Sequence of chain 1.B:
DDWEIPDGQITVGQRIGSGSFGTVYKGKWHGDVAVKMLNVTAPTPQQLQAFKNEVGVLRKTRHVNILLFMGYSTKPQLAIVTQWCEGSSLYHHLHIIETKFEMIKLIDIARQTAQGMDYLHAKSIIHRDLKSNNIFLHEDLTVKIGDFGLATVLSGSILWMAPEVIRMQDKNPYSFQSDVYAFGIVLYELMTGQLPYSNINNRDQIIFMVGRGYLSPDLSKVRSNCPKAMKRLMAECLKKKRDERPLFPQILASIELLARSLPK

A protein and the small-molecule ligand that binds it are described below.
Small molecule (SMILES): OCCCc1n[nH]c2cccc(Nc3c(-c4ncccn4)oc4cnccc34)c12

Binding-site contacts:
Ligand atom N2 contacts residue CYS113 of chain 1.B at 2.6 Å (h-bond).
Ligand atom C1 contacts residue ALA62 of chain 1.B at 3.5 Å (hydrophobic).
Ligand atom C3 contacts residue CYS113 of chain 1.B at 3.5 Å (hydrophobic).
Ligand atom N2 contacts residue TRP112 of chain 1.B at 3.4 Å.
Ligand atom C14 contacts residue ILE44 of chain 1.B at 3.6 Å (hydrophobic).
Ligand atom O7 contacts residue PHE164 of chain 1.B at 3.2 Å.
Ligand atom O7 contacts residue ILE44 of chain 1.B at 3.6 Å.
Ligand atom C21 contacts residue LYS64 of chain 1.B at 3.5 Å.
Ligand atom C1 contacts residue CYS113 of chain 1.B at 3.3 Å (hydrophobic).
Ligand atom C1 contacts residue GLN111 of chain 1.B at 3.2 Å.
Ligand atom C10 contacts residue PHE164 of chain 1.B at 3.7 Å (hydrophobic).
Ligand atom C3 contacts residue TRP112 of chain 1.B at 3.6 Å (hydrophobic).
Ligand atom C8 contacts residue ILE44 of chain 1.B at 3.7 Å (hydrophobic).
Ligand atom N16 contacts residue VAL52 of chain 1.B at 3.7 Å.
Ligand atom C10 contacts residue ILE44 of chain 1.B at 3.8 Å (hydrophobic).
Ligand atom N23 contacts residue ASP175 of chain 1.B at 3.8 Å.
Ligand atom N24 contacts residue GLU82 of chain 1.B at 3.7 Å.
Ligand atom C20 contacts residue THR110 of chain 1.B at 3.5 Å.
Ligand atom N23 contacts residue LYS64 of chain 1.B at 2.7 Å (salt-bridge).
Ligand atom C25 contacts residue LYS64 of chain 1.B at 3.5 Å.
Ligand atom C1 contacts residue TRP112 of chain 1.B at 3.5 Å (hydrophobic).
Ligand atom C4 contacts residue PHE164 of chain 1.B at 3.5 Å (hydrophobic).
Ligand atom C8 contacts residue PHE164 of chain 1.B at 3.5 Å (hydrophobic).
Ligand atom O29 contacts residue ASN162 of chain 1.B at 3.9 Å.
Ligand atom C18 contacts residue ALA62 of chain 1.B at 3.1 Å (hydrophobic).
Ligand atom C6 contacts residue ALA62 of chain 1.B at 3.1 Å (hydrophobic).
Ligand atom C28 contacts residue ASN162 of chain 1.B at 3.2 Å.
Ligand atom O29 contacts residue SER46 of chain 1.B at 3.5 Å (h-bond).
Ligand atom N24 contacts residue ASP175 of chain 1.B at 3.2 Å (salt-bridge).
Ligand atom C19 contacts residue THR110 of chain 1.B at 3.3 Å.
Ligand atom C19 contacts residue ALA62 of chain 1.B at 3.5 Å (hydrophobic).
Ligand atom N15 contacts residue ILE44 of chain 1.B at 3.5 Å.
Ligand atom O29 contacts residue GLY47 of chain 1.B at 3.1 Å.
Ligand atom C20 contacts residue LYS64 of chain 1.B at 3.8 Å.
Ligand atom C5 contacts residue ALA62 of chain 1.B at 3.8 Å (hydrophobic).
Ligand atom N23 contacts residue GLU82 of chain 1.B at 3.0 Å (salt-bridge).
Ligand atom C17 contacts residue VAL52 of chain 1.B at 3.8 Å (hydrophobic).
Ligand atom C27 contacts residue ASP175 of chain 1.B at 3.2 Å.
Ligand atom N24 contacts residue LYS64 of chain 1.B at 2.8 Å (salt-bridge).
Ligand atom N11 contacts residue PHE164 of chain 1.B at 3.8 Å.